Binding-site contacts:
Ligand atom OAE contacts residue ASP153 of chain 1.D at 3.2 Å.
Ligand atom PBF contacts residue THR154 of chain 1.D at 3.5 Å.
Ligand atom OAJ contacts residue THR154 of chain 1.D at 3.0 Å (h-bond).
Ligand atom OAG contacts residue LYS82 of chain 1.D at 3.1 Å (salt-bridge).
Ligand atom OAH contacts residue ARG117 of chain 1.D at 3.5 Å (salt-bridge).
Ligand atom OAB contacts residue MG1 of chain 1.W at 2.0 Å.
Ligand atom OAB contacts residue ASP209 of chain 1.D at 3.6 Å.
Ligand atom N2 contacts residue VAL203 of chain 1.D at 2.7 Å (h-bond).
Ligand atom OAI contacts residue THR154 of chain 1.D at 3.4 Å (h-bond).
Ligand atom CAU contacts residue MG1 of chain 1.W at 3.1 Å.
Ligand atom OAI contacts residue THR157 of chain 1.D at 2.6 Å (h-bond).
Ligand atom PBE contacts residue ARG117 of chain 1.D at 3.3 Å.
Ligand atom OAE contacts residue THR154 of chain 1.D at 3.1 Å (h-bond).
Ligand atom OAD contacts residue MG1 of chain 1.W at 2.2 Å.
Ligand atom O6 contacts residue PHE202 of chain 1.D at 3.4 Å.
Ligand atom OAD contacts residue ASP209 of chain 1.D at 3.0 Å (salt-bridge).
Ligand atom N1 contacts residue VAL203 of chain 1.D at 2.9 Å (h-bond).
Ligand atom N2 contacts residue LEU208 of chain 1.D at 3.5 Å.
Ligand atom CAM contacts residue MG1 of chain 1.W at 3.4 Å.
Ligand atom O6 contacts residue VAL203 of chain 1.D at 3.5 Å (h-bond).
Ligand atom O6 contacts residue LYS181 of chain 1.D at 3.2 Å (salt-bridge).
Ligand atom OAJ contacts residue GLY155 of chain 1.D at 2.8 Å (h-bond).
Ligand atom N1 contacts residue PHE202 of chain 1.D at 3.3 Å.
Ligand atom C2 contacts residue VAL203 of chain 1.D at 3.2 Å (hydrophobic).
Ligand atom OAT contacts residue ILE151 of chain 1.D at 3.6 Å.
Ligand atom OAF contacts residue THR157 of chain 1.D at 3.5 Å.
Ligand atom OAF contacts residue GLU149 of chain 1.D at 3.1 Å (salt-bridge).
Ligand atom C5 contacts residue ILE151 of chain 1.D at 3.6 Å (hydrophobic).
Ligand atom OAH contacts residue GLY83 of chain 1.D at 3.5 Å (h-bond).
Ligand atom OAJ contacts residue ASP153 of chain 1.D at 3.1 Å (salt-bridge).
Ligand atom N2 contacts residue ASP209 of chain 1.D at 2.8 Å (salt-bridge).
Ligand atom C6 contacts residue PHE202 of chain 1.D at 3.5 Å (hydrophobic).
Ligand atom OAG contacts residue ARG117 of chain 1.D at 2.6 Å (salt-bridge).
Ligand atom CAM contacts residue ARG117 of chain 1.D at 3.3 Å.
Ligand atom OAI contacts residue LYS156 of chain 1.D at 3.6 Å.
Ligand atom PBE contacts residue MG1 of chain 1.W at 3.2 Å.
Ligand atom CAN contacts residue ILE151 of chain 1.D at 3.5 Å (hydrophobic).
Ligand atom OAD contacts residue ARG215 of chain 1.D at 3.2 Å (salt-bridge).
Ligand atom OAG contacts residue ARG215 of chain 1.D at 3.2 Å (salt-bridge).
Ligand atom C2 contacts residue PHE202 of chain 1.D at 3.6 Å (hydrophobic).

A small-molecule ligand and the protein it binds are described below.
Small molecule (SMILES): Nc1nc2c(ncn2[C@@H]2CN(C(=O)CCP(=O)(O)O)C[C@H]2OC[C@@H](O)P(=O)(O)O)c(=O)[nH]1

Sequence of chain 1.D:
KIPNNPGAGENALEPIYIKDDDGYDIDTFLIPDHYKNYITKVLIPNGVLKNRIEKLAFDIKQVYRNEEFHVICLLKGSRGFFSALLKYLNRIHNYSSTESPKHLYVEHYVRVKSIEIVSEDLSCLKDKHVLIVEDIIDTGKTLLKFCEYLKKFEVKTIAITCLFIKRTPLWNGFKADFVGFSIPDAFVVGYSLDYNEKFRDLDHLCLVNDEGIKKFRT